The protein below binds the small molecule below.
Small molecule (SMILES): CC(=O)N[C@H]1[C@H](O[C@H]2[C@H](O)[C@@H](NC(C)=O)CO[C@@H]2CO)O[C@H](CO)[C@@H](O)[C@@H]1O

Sequence of chain 1.A:
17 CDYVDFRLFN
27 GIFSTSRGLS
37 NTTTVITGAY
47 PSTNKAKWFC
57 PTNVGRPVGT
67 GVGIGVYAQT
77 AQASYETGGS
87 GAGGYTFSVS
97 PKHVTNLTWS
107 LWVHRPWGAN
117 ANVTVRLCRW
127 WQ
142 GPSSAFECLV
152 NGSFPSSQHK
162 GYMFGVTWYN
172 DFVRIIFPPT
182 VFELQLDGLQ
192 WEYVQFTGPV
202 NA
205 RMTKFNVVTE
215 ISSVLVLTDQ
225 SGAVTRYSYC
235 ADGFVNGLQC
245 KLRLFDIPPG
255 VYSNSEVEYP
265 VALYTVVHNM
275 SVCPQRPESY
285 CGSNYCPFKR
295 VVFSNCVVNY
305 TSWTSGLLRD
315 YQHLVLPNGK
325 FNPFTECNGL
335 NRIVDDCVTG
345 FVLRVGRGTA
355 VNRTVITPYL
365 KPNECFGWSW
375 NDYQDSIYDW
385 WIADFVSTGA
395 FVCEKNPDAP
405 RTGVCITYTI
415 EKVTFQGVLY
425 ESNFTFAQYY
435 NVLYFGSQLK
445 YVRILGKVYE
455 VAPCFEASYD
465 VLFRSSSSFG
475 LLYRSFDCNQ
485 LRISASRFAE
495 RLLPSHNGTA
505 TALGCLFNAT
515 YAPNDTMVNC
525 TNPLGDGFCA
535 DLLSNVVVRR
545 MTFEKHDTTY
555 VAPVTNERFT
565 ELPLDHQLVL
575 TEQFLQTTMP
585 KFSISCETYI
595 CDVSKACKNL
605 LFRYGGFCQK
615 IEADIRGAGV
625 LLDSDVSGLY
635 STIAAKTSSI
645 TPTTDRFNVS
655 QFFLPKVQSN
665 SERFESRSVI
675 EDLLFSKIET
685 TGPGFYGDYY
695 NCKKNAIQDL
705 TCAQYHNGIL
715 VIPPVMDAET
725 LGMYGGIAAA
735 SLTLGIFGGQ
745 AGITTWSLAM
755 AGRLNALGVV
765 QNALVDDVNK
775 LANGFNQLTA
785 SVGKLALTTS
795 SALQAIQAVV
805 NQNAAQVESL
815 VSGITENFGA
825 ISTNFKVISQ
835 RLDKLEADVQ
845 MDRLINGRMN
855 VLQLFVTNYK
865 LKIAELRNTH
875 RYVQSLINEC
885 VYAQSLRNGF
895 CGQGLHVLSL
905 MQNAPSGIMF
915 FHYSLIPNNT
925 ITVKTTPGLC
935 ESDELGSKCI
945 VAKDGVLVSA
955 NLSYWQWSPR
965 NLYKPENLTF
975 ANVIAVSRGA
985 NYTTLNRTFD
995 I

Binding-site contacts:
Ligand atom C8 contacts residue ALA784 of chain 1.A at 4.4 Å (hydrophobic).
Ligand atom O7 contacts residue ASN652 of chain 1.A at 3.6 Å.
Ligand atom O5 contacts residue ASN652 of chain 1.A at 2.3 Å (h-bond).
Ligand atom C3 contacts residue ASN652 of chain 1.A at 3.8 Å.
Ligand atom C1 contacts residue ASN652 of chain 1.A at 1.4 Å.
Ligand atom C4 contacts residue ASN652 of chain 1.A at 4.2 Å.
Ligand atom C5 contacts residue ASN652 of chain 1.A at 3.6 Å.
Ligand atom C7 contacts residue ASN780 of chain 1.A at 4.3 Å.
Ligand atom C7 contacts residue ASN652 of chain 1.A at 3.5 Å.
Ligand atom C6 contacts residue ASN652 of chain 1.A at 4.3 Å.
Ligand atom O7 contacts residue PHE656 of chain 1.A at 4.1 Å.
Ligand atom C8 contacts residue ASN780 of chain 1.A at 3.6 Å.
Ligand atom N2 contacts residue ASN652 of chain 1.A at 3.0 Å (h-bond).
Ligand atom C2 contacts residue ASN652 of chain 1.A at 2.5 Å.
Ligand atom N2 contacts residue ASN780 of chain 1.A at 4.4 Å.
Ligand atom C8 contacts residue GLN781 of chain 1.A at 4.0 Å.